Binding-site contacts:
Ligand atom C19 contacts residue VAL237 of chain 1.A at 3.9 Å (hydrophobic).
Ligand atom C22 contacts residue ARG32 of chain 1.A at 3.8 Å.
Ligand atom C24 contacts residue ARG32 of chain 1.A at 3.8 Å.
Ligand atom C24 contacts residue ASP34 of chain 1.A at 3.9 Å.
Ligand atom O04 contacts residue ARG28 of chain 1.A at 3.1 Å (salt-bridge).
Ligand atom C12 contacts residue TRP143 of chain 1.A at 3.4 Å (hydrophobic).
Ligand atom C11 contacts residue TRP143 of chain 1.A at 3.4 Å (hydrophobic).
Ligand atom N06 contacts residue ARG32 of chain 1.A at 3.4 Å (salt-bridge).
Ligand atom C26 contacts residue ASP34 of chain 1.A at 3.9 Å.
Ligand atom C19 contacts residue ARG241 of chain 1.A at 3.3 Å.
Ligand atom O02 contacts residue ALA215 of chain 1.A at 3.5 Å.
Ligand atom CL01 contacts residue ASP34 of chain 1.A at 3.5 Å.
Ligand atom O04 contacts residue HIS29 of chain 1.A at 3.7 Å.
Ligand atom C17 contacts residue TRP143 of chain 1.A at 3.8 Å (hydrophobic).
Ligand atom C10 contacts residue TRP143 of chain 1.A at 3.3 Å (hydrophobic).
Ligand atom C14 contacts residue ARG241 of chain 1.A at 4.2 Å.
Ligand atom C22 contacts residue VAL35 of chain 1.A at 3.4 Å (hydrophobic).
Ligand atom C23 contacts residue ARG32 of chain 1.A at 3.6 Å.
Ligand atom C15 contacts residue TRP143 of chain 1.A at 3.3 Å (hydrophobic).
Ligand atom O02 contacts residue GLU139 of chain 1.A at 3.9 Å.
Ligand atom C18 contacts residue ARG32 of chain 1.A at 3.6 Å.
Ligand atom C16 contacts residue ARG32 of chain 1.A at 4.2 Å.
Ligand atom C21 contacts residue ARG32 of chain 1.A at 3.4 Å.
Ligand atom C20 contacts residue ARG241 of chain 1.A at 3.6 Å.
Ligand atom N07 contacts residue TRP143 of chain 1.A at 3.3 Å.
Ligand atom C08 contacts residue GLU139 of chain 1.A at 3.5 Å.
Ligand atom C20 contacts residue VAL237 of chain 1.A at 3.4 Å (hydrophobic).
Ligand atom O03 contacts residue TRP143 of chain 1.A at 3.6 Å.
Ligand atom C13 contacts residue TRP143 of chain 1.A at 3.3 Å (hydrophobic).
Ligand atom C14 contacts residue TRP143 of chain 1.A at 3.5 Å (hydrophobic).
Ligand atom C16 contacts residue ARG28 of chain 1.A at 3.5 Å.
Ligand atom C19 contacts residue TRP143 of chain 1.A at 3.7 Å (hydrophobic).
Ligand atom O04 contacts residue ARG32 of chain 1.A at 3.2 Å (salt-bridge).
Ligand atom C26 contacts residue ARG32 of chain 1.A at 3.5 Å.
Ligand atom O02 contacts residue ARG28 of chain 1.A at 3.6 Å (salt-bridge).
Ligand atom C20 contacts residue TRP143 of chain 1.A at 3.9 Å (hydrophobic).
Ligand atom C08 contacts residue TRP143 of chain 1.A at 3.4 Å (hydrophobic).
Ligand atom C25 contacts residue ARG32 of chain 1.A at 3.4 Å.
Ligand atom C24 contacts residue VAL35 of chain 1.A at 3.6 Å (hydrophobic).
Ligand atom C16 contacts residue GLU139 of chain 1.A at 4.0 Å.

Sequence of chain 1.A:
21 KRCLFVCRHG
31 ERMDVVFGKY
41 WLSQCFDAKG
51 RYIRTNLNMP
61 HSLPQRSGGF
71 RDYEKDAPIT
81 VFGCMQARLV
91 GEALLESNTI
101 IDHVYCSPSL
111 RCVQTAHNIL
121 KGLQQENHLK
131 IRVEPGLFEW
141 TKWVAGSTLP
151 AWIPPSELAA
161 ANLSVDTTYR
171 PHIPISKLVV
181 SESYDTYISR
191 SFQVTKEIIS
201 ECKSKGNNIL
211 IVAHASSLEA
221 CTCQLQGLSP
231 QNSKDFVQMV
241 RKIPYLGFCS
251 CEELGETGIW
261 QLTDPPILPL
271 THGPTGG

This small molecule binds to this protein.
Small molecule (SMILES): O=C(N[C@@H](Cc1cc(=O)[nH]c2ccccc12)C(=O)O)c1ccc(Cl)cc1